Sequence of chain 1.D:
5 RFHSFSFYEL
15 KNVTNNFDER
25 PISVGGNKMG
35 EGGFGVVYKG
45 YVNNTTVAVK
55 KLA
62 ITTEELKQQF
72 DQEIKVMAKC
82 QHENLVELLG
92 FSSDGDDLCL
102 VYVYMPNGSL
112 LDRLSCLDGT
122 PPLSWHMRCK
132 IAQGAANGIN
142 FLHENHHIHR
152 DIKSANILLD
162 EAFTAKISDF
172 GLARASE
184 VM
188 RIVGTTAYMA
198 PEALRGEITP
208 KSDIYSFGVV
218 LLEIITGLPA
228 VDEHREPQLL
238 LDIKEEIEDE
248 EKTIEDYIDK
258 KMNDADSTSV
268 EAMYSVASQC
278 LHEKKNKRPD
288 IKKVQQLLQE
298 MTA

Binding-site contacts:
Ligand atom C14 contacts residue MET106 of chain 1.D at 3.1 Å (hydrophobic).
Ligand atom O03 contacts residue MET106 of chain 1.D at 2.7 Å (h-bond).
Ligand atom N06 contacts residue VAL87 of chain 1.D at 3.7 Å.
Ligand atom C23 contacts residue GLY34 of chain 1.D at 3.5 Å.
Ligand atom C04 contacts residue ALA52 of chain 1.D at 3.4 Å (hydrophobic).
Ligand atom C15 contacts residue MET106 of chain 1.D at 3.7 Å (hydrophobic).
Ligand atom C05 contacts residue VAL104 of chain 1.D at 3.2 Å (hydrophobic).
Ligand atom N06 contacts residue VAL104 of chain 1.D at 3.8 Å.
Ligand atom C11 contacts residue ASP170 of chain 1.D at 3.8 Å.
Ligand atom C14 contacts residue MET33 of chain 1.D at 3.6 Å (hydrophobic).
Ligand atom N17 contacts residue MET33 of chain 1.D at 3.8 Å.
Ligand atom C22 contacts residue GLY34 of chain 1.D at 3.5 Å.
Ligand atom C14 contacts residue TYR105 of chain 1.D at 3.7 Å (hydrophobic).
Ligand atom C05 contacts residue ALA52 of chain 1.D at 3.6 Å (hydrophobic).
Ligand atom N16 contacts residue MET33 of chain 1.D at 3.6 Å.
Ligand atom C05 contacts residue LEU159 of chain 1.D at 3.8 Å (hydrophobic).
Ligand atom O03 contacts residue TYR105 of chain 1.D at 3.6 Å.
Ligand atom C04 contacts residue LEU159 of chain 1.D at 3.4 Å (hydrophobic).
Ligand atom C18 contacts residue GLY109 of chain 1.D at 3.7 Å.
Ligand atom C08 contacts residue LEU159 of chain 1.D at 3.1 Å (hydrophobic).
Ligand atom O03 contacts residue ALA52 of chain 1.D at 3.6 Å.
Ligand atom C23 contacts residue VAL41 of chain 1.D at 3.6 Å (hydrophobic).
Ligand atom C12 contacts residue TYR103 of chain 1.D at 3.8 Å (hydrophobic).
Ligand atom C15 contacts residue GLY109 of chain 1.D at 3.5 Å.
Ligand atom C05 contacts residue MET106 of chain 1.D at 3.7 Å (hydrophobic).
Ligand atom C02 contacts residue MET106 of chain 1.D at 3.8 Å (hydrophobic).
Ligand atom N07 contacts residue LEU159 of chain 1.D at 3.3 Å.
Ligand atom N06 contacts residue TYR103 of chain 1.D at 3.1 Å.
Ligand atom N09 contacts residue LEU159 of chain 1.D at 3.4 Å.
Ligand atom C18 contacts residue MET106 of chain 1.D at 3.8 Å (hydrophobic).
Ligand atom C12 contacts residue LEU159 of chain 1.D at 3.8 Å (hydrophobic).
Ligand atom N06 contacts residue LEU159 of chain 1.D at 3.8 Å.
Ligand atom C15 contacts residue MET33 of chain 1.D at 3.7 Å (hydrophobic).
Ligand atom C02 contacts residue ALA52 of chain 1.D at 3.5 Å (hydrophobic).
Ligand atom C05 contacts residue TYR103 of chain 1.D at 3.7 Å (hydrophobic).
Ligand atom C24 contacts residue VAL41 of chain 1.D at 3.7 Å (hydrophobic).
Ligand atom C10 contacts residue VAL41 of chain 1.D at 3.5 Å (hydrophobic).
Ligand atom N09 contacts residue VAL41 of chain 1.D at 3.6 Å.
Ligand atom C10 contacts residue LEU159 of chain 1.D at 3.8 Å (hydrophobic).
Ligand atom N16 contacts residue GLY109 of chain 1.D at 3.5 Å.

A small-molecule ligand and the protein it binds are described below.
Small molecule (SMILES): Cc1cc(NC(=O)c2cnn3cccnc23)n(-c2ccccc2)n1